Sequence of chain 2.A:
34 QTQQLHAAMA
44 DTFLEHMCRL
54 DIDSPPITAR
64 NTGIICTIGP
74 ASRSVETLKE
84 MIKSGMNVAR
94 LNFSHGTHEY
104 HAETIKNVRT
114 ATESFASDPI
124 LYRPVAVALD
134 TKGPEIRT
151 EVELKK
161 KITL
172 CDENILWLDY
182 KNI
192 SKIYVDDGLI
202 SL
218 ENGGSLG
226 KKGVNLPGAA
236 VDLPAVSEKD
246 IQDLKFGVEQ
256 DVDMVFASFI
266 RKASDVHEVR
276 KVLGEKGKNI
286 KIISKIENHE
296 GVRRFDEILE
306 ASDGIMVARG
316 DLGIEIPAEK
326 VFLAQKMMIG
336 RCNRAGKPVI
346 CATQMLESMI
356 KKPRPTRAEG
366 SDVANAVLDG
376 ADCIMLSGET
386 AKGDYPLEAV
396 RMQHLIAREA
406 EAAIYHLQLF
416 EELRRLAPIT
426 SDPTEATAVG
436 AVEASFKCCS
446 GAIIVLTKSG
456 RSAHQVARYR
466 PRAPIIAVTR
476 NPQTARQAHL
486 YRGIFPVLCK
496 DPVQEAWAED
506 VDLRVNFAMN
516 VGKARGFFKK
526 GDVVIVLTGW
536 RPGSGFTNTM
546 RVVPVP

Binding-site contacts:
Ligand atom O6 contacts residue LYS453 of chain 2.A at 3.1 Å (salt-bridge).
Ligand atom O5P contacts residue SER457 of chain 2.A at 2.9 Å (h-bond).
Ligand atom O4P contacts residue THR452 of chain 2.A at 3.6 Å.
Ligand atom P2 contacts residue THR452 of chain 2.A at 3.5 Å.
Ligand atom C4 contacts residue GLY538 of chain 2.A at 3.2 Å.
Ligand atom O6P contacts residue GLY540 of chain 2.A at 2.8 Å (h-bond).
Ligand atom O4 contacts residue SER539 of chain 2.A at 3.7 Å.
Ligand atom O3P contacts residue LYS453 of chain 2.A at 3.2 Å.
Ligand atom P1 contacts residue GLY538 of chain 2.A at 3.5 Å.
Ligand atom O3P contacts residue ARG509 of chain 2.A at 2.8 Å (salt-bridge).
Ligand atom O1 contacts residue GLY538 of chain 2.A at 3.5 Å (h-bond).
Ligand atom O5P contacts residue THR452 of chain 2.A at 2.5 Å (h-bond).
Ligand atom O4 contacts residue PHE541 of chain 2.A at 3.0 Å (h-bond).
Ligand atom C3 contacts residue ARG536 of chain 2.A at 3.4 Å.
Ligand atom O6 contacts residue THR452 of chain 2.A at 3.6 Å.
Ligand atom O1P contacts residue GLY538 of chain 2.A at 2.8 Å (h-bond).
Ligand atom O5 contacts residue LEU451 of chain 2.A at 3.5 Å (h-bond).
Ligand atom O4P contacts residue LYS453 of chain 2.A at 3.6 Å (salt-bridge).
Ligand atom C1 contacts residue ARG509 of chain 2.A at 3.7 Å.
Ligand atom C6 contacts residue LEU451 of chain 2.A at 3.5 Å (hydrophobic).
Ligand atom C1 contacts residue TRP502 of chain 2.A at 3.3 Å (hydrophobic).
Ligand atom C6 contacts residue THR542 of chain 2.A at 3.5 Å.
Ligand atom O4 contacts residue GLY540 of chain 2.A at 3.5 Å (h-bond).
Ligand atom P2 contacts residue SER539 of chain 2.A at 3.6 Å.
Ligand atom O2 contacts residue GLY534 of chain 2.A at 3.5 Å (h-bond).
Ligand atom O4P contacts residue SER454 of chain 2.A at 2.5 Å (h-bond).
Ligand atom C3 contacts residue GLY538 of chain 2.A at 3.4 Å.
Ligand atom C5 contacts residue GLY538 of chain 2.A at 3.4 Å.
Ligand atom O3 contacts residue ARG536 of chain 2.A at 3.1 Å (salt-bridge).
Ligand atom O4 contacts residue GLY538 of chain 2.A at 2.4 Å (h-bond).
Ligand atom O6P contacts residue SER457 of chain 2.A at 3.5 Å (h-bond).
Ligand atom O2P contacts residue PRO537 of chain 2.A at 3.5 Å.
Ligand atom O6 contacts residue SER539 of chain 2.A at 3.7 Å.
Ligand atom C6 contacts residue THR452 of chain 2.A at 3.6 Å.
Ligand atom O4P contacts residue SER539 of chain 2.A at 3.1 Å.
Ligand atom O1P contacts residue LYS453 of chain 2.A at 3.4 Å.
Ligand atom O2P contacts residue TRP502 of chain 2.A at 3.1 Å.
Ligand atom O2 contacts residue LEU451 of chain 2.A at 3.6 Å.
Ligand atom O6P contacts residue SER539 of chain 2.A at 3.5 Å.
Ligand atom O3 contacts residue GLY534 of chain 2.A at 3.0 Å.

This protein binds this small molecule.
Small molecule (SMILES): O=P(O)(O)OC[C@H]1O[C@](O)(COP(=O)(O)O)[C@@H](O)[C@@H]1O